This protein binds this small molecule.
Small molecule (SMILES): Cc1cc(C)cc(-n2ccnc2SCC(=O)NO)c1

Sequence of chain 1.T:
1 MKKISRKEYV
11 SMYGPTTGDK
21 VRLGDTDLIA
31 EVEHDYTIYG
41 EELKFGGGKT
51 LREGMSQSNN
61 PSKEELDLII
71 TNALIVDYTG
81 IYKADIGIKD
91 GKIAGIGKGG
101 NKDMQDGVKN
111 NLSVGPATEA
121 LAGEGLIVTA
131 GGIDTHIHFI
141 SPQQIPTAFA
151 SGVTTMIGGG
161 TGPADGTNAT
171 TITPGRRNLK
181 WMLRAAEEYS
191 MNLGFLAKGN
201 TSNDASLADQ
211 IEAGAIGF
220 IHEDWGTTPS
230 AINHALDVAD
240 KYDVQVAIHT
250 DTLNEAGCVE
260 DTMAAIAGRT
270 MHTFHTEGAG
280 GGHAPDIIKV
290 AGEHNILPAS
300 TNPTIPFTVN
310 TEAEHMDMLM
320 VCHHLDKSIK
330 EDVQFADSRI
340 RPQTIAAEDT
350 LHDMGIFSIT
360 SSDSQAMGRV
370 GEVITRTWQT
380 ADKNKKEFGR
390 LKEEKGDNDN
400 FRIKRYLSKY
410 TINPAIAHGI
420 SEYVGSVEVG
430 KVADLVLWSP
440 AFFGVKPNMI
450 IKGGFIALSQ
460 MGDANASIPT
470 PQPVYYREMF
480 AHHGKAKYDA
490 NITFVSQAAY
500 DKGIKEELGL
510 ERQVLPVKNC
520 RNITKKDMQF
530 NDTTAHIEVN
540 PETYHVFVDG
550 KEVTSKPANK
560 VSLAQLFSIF

Sequence of chain 1.W:
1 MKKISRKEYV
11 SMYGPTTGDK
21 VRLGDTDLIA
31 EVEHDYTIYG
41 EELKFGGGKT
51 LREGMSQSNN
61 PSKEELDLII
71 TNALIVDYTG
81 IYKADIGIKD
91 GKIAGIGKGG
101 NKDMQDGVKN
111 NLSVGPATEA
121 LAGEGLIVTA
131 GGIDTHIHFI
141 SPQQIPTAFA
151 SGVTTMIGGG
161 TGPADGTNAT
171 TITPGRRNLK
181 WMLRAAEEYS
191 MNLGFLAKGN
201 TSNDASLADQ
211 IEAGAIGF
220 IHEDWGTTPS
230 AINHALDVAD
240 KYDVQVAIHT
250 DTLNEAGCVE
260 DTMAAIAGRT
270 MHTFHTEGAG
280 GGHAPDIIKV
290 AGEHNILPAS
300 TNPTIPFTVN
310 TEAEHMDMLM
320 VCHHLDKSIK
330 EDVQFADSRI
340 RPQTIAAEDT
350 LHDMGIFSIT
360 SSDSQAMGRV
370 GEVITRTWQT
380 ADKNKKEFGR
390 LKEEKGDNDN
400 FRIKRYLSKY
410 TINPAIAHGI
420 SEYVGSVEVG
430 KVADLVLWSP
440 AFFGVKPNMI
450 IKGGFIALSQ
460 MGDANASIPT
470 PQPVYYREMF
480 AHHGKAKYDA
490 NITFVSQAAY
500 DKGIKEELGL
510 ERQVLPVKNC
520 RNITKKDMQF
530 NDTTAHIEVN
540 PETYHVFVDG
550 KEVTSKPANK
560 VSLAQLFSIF

Binding-site contacts:
Ligand atom C15 contacts residue HIS221 of chain 1.W at 4.0 Å.
Ligand atom C01 contacts residue MET366 of chain 1.W at 3.7 Å (hydrophobic).
Ligand atom C10 contacts residue CYS321 of chain 1.W at 3.5 Å (hydrophobic).
Ligand atom C06 contacts residue CYS321 of chain 1.W at 3.6 Å (hydrophobic).
Ligand atom O19 contacts residue ALA169 of chain 1.W at 3.5 Å (h-bond).
Ligand atom C05 contacts residue ILE467 of chain 1.T at 3.9 Å (hydrophobic).
Ligand atom O19 contacts residue HIS221 of chain 1.W at 3.1 Å (h-bond).
Ligand atom O19 contacts residue NI1 of chain 1.CB at 2.0 Å (h-bond).
Ligand atom N12 contacts residue HIS322 of chain 1.W at 3.8 Å.
Ligand atom N18 contacts residue NI1 of chain 1.DB at 3.3 Å (h-bond).
Ligand atom S14 contacts residue GLY279 of chain 1.W at 3.6 Å (h-bond).
Ligand atom O19 contacts residue HIS248 of chain 1.W at 3.2 Å (h-bond).
Ligand atom C04 contacts residue CYS321 of chain 1.W at 4.0 Å (hydrophobic).
Ligand atom N09 contacts residue HIS322 of chain 1.W at 3.9 Å.
Ligand atom O19 contacts residue HIS274 of chain 1.W at 4.0 Å.
Ligand atom C11 contacts residue HIS322 of chain 1.W at 3.5 Å.
Ligand atom N18 contacts residue ALA365 of chain 1.W at 4.0 Å.
Ligand atom O17 contacts residue ALA365 of chain 1.W at 3.7 Å.
Ligand atom C15 contacts residue GLY279 of chain 1.W at 3.9 Å.
Ligand atom N09 contacts residue CYS321 of chain 1.W at 3.8 Å.
Ligand atom C08 contacts residue CYS321 of chain 1.W at 3.7 Å (hydrophobic).
Ligand atom C07 contacts residue CYS321 of chain 1.W at 3.4 Å (hydrophobic).
Ligand atom N18 contacts residue ASP362 of chain 1.W at 3.6 Å (salt-bridge).
Ligand atom C03 contacts residue MET366 of chain 1.W at 3.8 Å (hydrophobic).
Ligand atom C13 contacts residue HIS322 of chain 1.W at 4.0 Å.
Ligand atom O17 contacts residue GLY279 of chain 1.W at 4.0 Å.
Ligand atom O19 contacts residue KCX219 of chain 1.W at 3.2 Å (h-bond).
Ligand atom C05 contacts residue MET317 of chain 1.W at 3.8 Å (hydrophobic).
Ligand atom N18 contacts residue NI1 of chain 1.CB at 3.0 Å (h-bond).
Ligand atom C01 contacts residue ALA278 of chain 1.W at 3.6 Å (hydrophobic).
Ligand atom C05 contacts residue MET366 of chain 1.W at 3.7 Å (hydrophobic).
Ligand atom S14 contacts residue HIS248 of chain 1.W at 3.9 Å.
Ligand atom N18 contacts residue ALA169 of chain 1.W at 4.0 Å.
Ligand atom C15 contacts residue HIS248 of chain 1.W at 3.6 Å.
Ligand atom C04 contacts residue MET366 of chain 1.W at 4.0 Å (hydrophobic).
Ligand atom C01 contacts residue LEU318 of chain 1.W at 3.9 Å (hydrophobic).
Ligand atom O19 contacts residue NI1 of chain 1.DB at 3.1 Å (h-bond).
Ligand atom C10 contacts residue HIS322 of chain 1.W at 3.6 Å.
Ligand atom C16 contacts residue GLY279 of chain 1.W at 3.7 Å.
Ligand atom N18 contacts residue GLY279 of chain 1.W at 3.9 Å.